Sequence of chain 1.B:
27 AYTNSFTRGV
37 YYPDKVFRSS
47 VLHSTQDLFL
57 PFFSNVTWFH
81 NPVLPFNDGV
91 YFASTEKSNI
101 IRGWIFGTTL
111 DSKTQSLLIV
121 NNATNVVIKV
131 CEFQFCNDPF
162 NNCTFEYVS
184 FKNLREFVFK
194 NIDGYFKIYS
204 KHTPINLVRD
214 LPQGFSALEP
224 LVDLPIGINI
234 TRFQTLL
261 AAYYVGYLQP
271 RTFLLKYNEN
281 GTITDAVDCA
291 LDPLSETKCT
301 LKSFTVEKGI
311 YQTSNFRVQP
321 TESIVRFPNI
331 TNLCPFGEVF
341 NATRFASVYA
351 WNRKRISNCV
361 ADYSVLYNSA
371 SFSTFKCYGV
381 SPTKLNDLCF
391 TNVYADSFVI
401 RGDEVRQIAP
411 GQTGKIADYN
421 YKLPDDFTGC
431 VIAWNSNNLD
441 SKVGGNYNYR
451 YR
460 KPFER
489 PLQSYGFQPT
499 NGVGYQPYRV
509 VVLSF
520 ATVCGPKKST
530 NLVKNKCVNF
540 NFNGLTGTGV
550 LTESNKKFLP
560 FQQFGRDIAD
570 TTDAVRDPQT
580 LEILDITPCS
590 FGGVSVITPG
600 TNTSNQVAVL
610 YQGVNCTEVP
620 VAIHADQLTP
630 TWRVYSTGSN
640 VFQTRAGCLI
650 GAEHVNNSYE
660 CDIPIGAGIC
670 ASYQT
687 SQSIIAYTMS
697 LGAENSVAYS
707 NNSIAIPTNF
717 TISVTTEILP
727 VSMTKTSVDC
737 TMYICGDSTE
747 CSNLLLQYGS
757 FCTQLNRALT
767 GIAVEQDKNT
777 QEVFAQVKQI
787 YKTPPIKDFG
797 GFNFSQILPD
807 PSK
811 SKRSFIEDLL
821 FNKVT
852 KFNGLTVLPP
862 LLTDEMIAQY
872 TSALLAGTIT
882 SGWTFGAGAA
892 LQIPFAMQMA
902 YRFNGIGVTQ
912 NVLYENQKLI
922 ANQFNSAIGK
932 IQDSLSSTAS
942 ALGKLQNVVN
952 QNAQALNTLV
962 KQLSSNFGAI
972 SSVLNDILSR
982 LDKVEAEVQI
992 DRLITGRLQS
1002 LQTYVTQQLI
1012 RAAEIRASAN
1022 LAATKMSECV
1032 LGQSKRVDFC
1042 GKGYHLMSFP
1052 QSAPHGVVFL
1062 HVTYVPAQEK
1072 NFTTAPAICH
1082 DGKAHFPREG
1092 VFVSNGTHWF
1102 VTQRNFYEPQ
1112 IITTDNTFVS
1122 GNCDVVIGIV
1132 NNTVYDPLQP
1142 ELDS

Sequence of chain 1.C:
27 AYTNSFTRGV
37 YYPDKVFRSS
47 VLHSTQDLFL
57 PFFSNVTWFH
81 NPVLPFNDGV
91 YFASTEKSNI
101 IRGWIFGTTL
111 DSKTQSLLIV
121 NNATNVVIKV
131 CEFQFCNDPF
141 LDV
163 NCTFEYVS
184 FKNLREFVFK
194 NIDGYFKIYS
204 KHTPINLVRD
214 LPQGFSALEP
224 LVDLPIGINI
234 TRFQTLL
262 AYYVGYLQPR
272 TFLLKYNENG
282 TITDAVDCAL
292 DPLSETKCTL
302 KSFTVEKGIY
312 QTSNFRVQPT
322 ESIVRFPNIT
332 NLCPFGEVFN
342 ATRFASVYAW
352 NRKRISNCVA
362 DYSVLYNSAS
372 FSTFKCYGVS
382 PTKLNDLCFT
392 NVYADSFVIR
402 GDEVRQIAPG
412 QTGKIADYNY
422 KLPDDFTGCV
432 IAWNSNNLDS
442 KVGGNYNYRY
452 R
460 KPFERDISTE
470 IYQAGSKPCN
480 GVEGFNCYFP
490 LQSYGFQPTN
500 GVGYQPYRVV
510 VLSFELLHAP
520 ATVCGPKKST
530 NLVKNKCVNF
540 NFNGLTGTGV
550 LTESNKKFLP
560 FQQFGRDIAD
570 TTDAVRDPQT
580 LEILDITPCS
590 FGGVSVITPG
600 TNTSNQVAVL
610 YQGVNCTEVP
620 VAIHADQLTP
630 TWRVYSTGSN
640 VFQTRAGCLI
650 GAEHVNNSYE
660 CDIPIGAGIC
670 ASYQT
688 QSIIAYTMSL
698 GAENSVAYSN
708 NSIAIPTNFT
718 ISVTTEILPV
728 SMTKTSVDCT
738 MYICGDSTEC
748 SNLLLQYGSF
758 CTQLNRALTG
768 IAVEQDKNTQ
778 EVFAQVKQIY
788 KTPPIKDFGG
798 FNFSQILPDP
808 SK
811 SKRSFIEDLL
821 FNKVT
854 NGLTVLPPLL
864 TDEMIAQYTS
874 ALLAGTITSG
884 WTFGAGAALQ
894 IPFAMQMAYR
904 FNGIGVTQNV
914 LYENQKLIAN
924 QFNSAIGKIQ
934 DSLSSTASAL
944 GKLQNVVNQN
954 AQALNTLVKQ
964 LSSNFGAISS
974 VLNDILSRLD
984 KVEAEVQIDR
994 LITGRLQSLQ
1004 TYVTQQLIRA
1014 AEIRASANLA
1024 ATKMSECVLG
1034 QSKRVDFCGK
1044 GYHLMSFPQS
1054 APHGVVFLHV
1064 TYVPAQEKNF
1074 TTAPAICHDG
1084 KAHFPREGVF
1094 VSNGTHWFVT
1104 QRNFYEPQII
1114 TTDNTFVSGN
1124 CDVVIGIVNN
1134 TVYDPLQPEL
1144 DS

Binding-site contacts:
Ligand atom C3 contacts residue ALA704 of chain 1.B at 4.4 Å (hydrophobic).
Ligand atom C2 contacts residue ASN1072 of chain 1.B at 2.5 Å.
Ligand atom C1 contacts residue GLN893 of chain 1.C at 4.5 Å.
Ligand atom O4 contacts residue ALA704 of chain 1.B at 4.5 Å.
Ligand atom C1 contacts residue ASN1072 of chain 1.B at 1.4 Å.
Ligand atom N2 contacts residue ASN1072 of chain 1.B at 3.0 Å (h-bond).
Ligand atom O5 contacts residue ASN1072 of chain 1.B at 2.3 Å (h-bond).
Ligand atom C5 contacts residue ASN1072 of chain 1.B at 3.7 Å.
Ligand atom C7 contacts residue ASN1072 of chain 1.B at 3.4 Å.
Ligand atom C5 contacts residue ALA704 of chain 1.B at 4.0 Å (hydrophobic).
Ligand atom O7 contacts residue ASN1072 of chain 1.B at 3.4 Å (h-bond).
Ligand atom C8 contacts residue ASN1072 of chain 1.B at 4.2 Å.
Ligand atom C4 contacts residue ASN1072 of chain 1.B at 4.2 Å.
Ligand atom C8 contacts residue GLU1070 of chain 1.B at 3.7 Å.
Ligand atom C3 contacts residue ASN1072 of chain 1.B at 3.8 Å.

The small molecule below binds the protein below.
Small molecule (SMILES): CC(=O)N[C@@H]1[C@@H](O)[C@H](O)[C@@H](CO)O[C@H]1O